Sequence of chain 1.G:
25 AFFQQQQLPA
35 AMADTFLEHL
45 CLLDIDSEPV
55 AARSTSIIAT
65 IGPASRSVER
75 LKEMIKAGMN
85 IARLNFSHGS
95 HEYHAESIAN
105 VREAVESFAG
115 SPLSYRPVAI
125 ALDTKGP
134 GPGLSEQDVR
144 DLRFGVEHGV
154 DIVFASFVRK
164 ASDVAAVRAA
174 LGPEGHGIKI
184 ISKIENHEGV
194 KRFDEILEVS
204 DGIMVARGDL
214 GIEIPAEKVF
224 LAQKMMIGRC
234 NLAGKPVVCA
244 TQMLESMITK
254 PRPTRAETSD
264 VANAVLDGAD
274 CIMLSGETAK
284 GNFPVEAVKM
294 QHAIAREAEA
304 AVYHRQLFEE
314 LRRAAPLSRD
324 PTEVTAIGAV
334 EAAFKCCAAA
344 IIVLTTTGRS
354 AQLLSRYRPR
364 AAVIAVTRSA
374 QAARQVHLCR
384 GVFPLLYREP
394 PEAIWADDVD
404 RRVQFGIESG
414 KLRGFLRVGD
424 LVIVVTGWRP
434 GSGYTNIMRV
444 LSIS

A protein and the small-molecule ligand that binds it are described below.
Small molecule (SMILES): O=P(O)(O)OC[C@H]1O[C@](O)(COP(=O)(O)O)[C@@H](O)[C@@H]1O

Binding-site contacts:
Ligand atom O5P contacts residue SER353 of chain 1.G at 2.7 Å (h-bond).
Ligand atom O2 contacts residue GLY430 of chain 1.G at 3.3 Å (h-bond).
Ligand atom P2 contacts residue THR349 of chain 1.G at 3.7 Å.
Ligand atom O6P contacts residue SER435 of chain 1.G at 3.0 Å (h-bond).
Ligand atom P1 contacts residue ARG405 of chain 1.G at 3.7 Å.
Ligand atom O5 contacts residue LEU347 of chain 1.G at 3.8 Å.
Ligand atom O2 contacts residue LEU347 of chain 1.G at 3.6 Å.
Ligand atom C6 contacts residue LEU347 of chain 1.G at 3.6 Å (hydrophobic).
Ligand atom C6 contacts residue SER353 of chain 1.G at 3.7 Å.
Ligand atom O4P contacts residue THR350 of chain 1.G at 2.7 Å (h-bond).
Ligand atom O1P contacts residue PRO433 of chain 1.G at 3.5 Å.
Ligand atom O3 contacts residue GLY430 of chain 1.G at 3.2 Å.
Ligand atom P2 contacts residue SER435 of chain 1.G at 3.4 Å.
Ligand atom O3 contacts residue ARG432 of chain 1.G at 2.5 Å (salt-bridge).
Ligand atom O1P contacts residue GLY434 of chain 1.G at 2.8 Å (h-bond).
Ligand atom C6 contacts residue THR438 of chain 1.G at 3.4 Å.
Ligand atom O4 contacts residue GLY436 of chain 1.G at 3.6 Å.
Ligand atom P2 contacts residue SER353 of chain 1.G at 3.6 Å.
Ligand atom P2 contacts residue THR348 of chain 1.G at 3.5 Å.
Ligand atom O1 contacts residue GLY434 of chain 1.G at 3.7 Å.
Ligand atom C3 contacts residue GLY434 of chain 1.G at 3.4 Å.
Ligand atom O4P contacts residue THR348 of chain 1.G at 3.6 Å (h-bond).
Ligand atom C4 contacts residue GLY434 of chain 1.G at 3.2 Å.
Ligand atom O2P contacts residue ARG405 of chain 1.G at 2.8 Å (salt-bridge).
Ligand atom O5P contacts residue ARG352 of chain 1.G at 3.8 Å.
Ligand atom O6P contacts residue SER353 of chain 1.G at 3.7 Å.
Ligand atom O4P contacts residue SER435 of chain 1.G at 2.8 Å (h-bond).
Ligand atom C3 contacts residue ARG432 of chain 1.G at 3.3 Å.
Ligand atom O6 contacts residue THR348 of chain 1.G at 3.5 Å.
Ligand atom O2P contacts residue THR349 of chain 1.G at 3.8 Å.
Ligand atom O6 contacts residue THR349 of chain 1.G at 3.1 Å (h-bond).
Ligand atom O4P contacts residue THR349 of chain 1.G at 3.2 Å (h-bond).
Ligand atom O4 contacts residue TYR437 of chain 1.G at 2.8 Å (h-bond).
Ligand atom O3P contacts residue TRP398 of chain 1.G at 2.6 Å (h-bond).
Ligand atom C5 contacts residue GLY434 of chain 1.G at 3.4 Å.
Ligand atom O3P contacts residue ARG405 of chain 1.G at 2.9 Å (salt-bridge).
Ligand atom O4 contacts residue GLY434 of chain 1.G at 2.5 Å (h-bond).
Ligand atom O4 contacts residue THR438 of chain 1.G at 3.4 Å (h-bond).
Ligand atom O5P contacts residue THR348 of chain 1.G at 2.6 Å (h-bond).
Ligand atom O6P contacts residue GLY436 of chain 1.G at 2.8 Å (h-bond).